Binding-site contacts:
Ligand atom C21 contacts residue MET40 of chain 1.B at 3.5 Å (hydrophobic).
Ligand atom F15 contacts residue PHE288 of chain 1.B at 3.7 Å.
Ligand atom C03 contacts residue HEM1 of chain 1.H at 3.2 Å.
Ligand atom C12 contacts residue HEM1 of chain 1.H at 3.9 Å.
Ligand atom C02 contacts residue PRO269 of chain 1.B at 3.7 Å (hydrophobic).
Ligand atom C08 contacts residue GLU296 of chain 1.B at 3.3 Å.
Ligand atom C22 contacts residue TYR410 of chain 1.B at 3.2 Å (hydrophobic).
Ligand atom C14 contacts residue VAL271 of chain 1.B at 3.7 Å (hydrophobic).
Ligand atom N02 contacts residue GLU296 of chain 1.B at 2.7 Å (salt-bridge).
Ligand atom C02 contacts residue HEM1 of chain 1.H at 3.5 Å.
Ligand atom C09 contacts residue HEM1 of chain 1.H at 3.5 Å.
Ligand atom C16 contacts residue HEM1 of chain 1.H at 3.8 Å.
Ligand atom C03 contacts residue PRO269 of chain 1.B at 3.8 Å (hydrophobic).
Ligand atom F12 contacts residue GLN182 of chain 1.B at 3.8 Å.
Ligand atom N02 contacts residue HEM1 of chain 1.H at 3.1 Å.
Ligand atom C14 contacts residue HEM1 of chain 1.H at 3.7 Å.
Ligand atom C09 contacts residue GLU296 of chain 1.B at 3.5 Å.
Ligand atom N01 contacts residue GLU296 of chain 1.B at 2.7 Å (salt-bridge).
Ligand atom C05 contacts residue VAL271 of chain 1.B at 3.6 Å (hydrophobic).
Ligand atom C07 contacts residue HEM1 of chain 1.H at 3.4 Å.
Ligand atom C02 contacts residue GLU296 of chain 1.B at 3.4 Å.
Ligand atom C06 contacts residue GLU296 of chain 1.B at 3.4 Å.
Ligand atom F15 contacts residue MET274 of chain 1.B at 3.3 Å.
Ligand atom N20 contacts residue TYR410 of chain 1.B at 3.7 Å.
Ligand atom F12 contacts residue HEM1 of chain 1.H at 3.5 Å.
Ligand atom N01 contacts residue PRO269 of chain 1.B at 3.7 Å.
Ligand atom C11 contacts residue VAL271 of chain 1.B at 3.6 Å (hydrophobic).
Ligand atom N02 contacts residue TRP291 of chain 1.B at 2.6 Å (h-bond).
Ligand atom F15 contacts residue HEM1 of chain 1.H at 3.0 Å.
Ligand atom C16 contacts residue VAL271 of chain 1.B at 3.3 Å (hydrophobic).
Ligand atom C19 contacts residue TYR410 of chain 1.B at 3.5 Å (hydrophobic).
Ligand atom C15 contacts residue HEM1 of chain 1.H at 3.3 Å.
Ligand atom C04 contacts residue HEM1 of chain 1.H at 3.9 Å.
Ligand atom C07 contacts residue PHE288 of chain 1.B at 3.6 Å (hydrophobic).
Ligand atom C22 contacts residue MET40 of chain 1.B at 3.5 Å (hydrophobic).
Ligand atom C15 contacts residue VAL271 of chain 1.B at 3.3 Å (hydrophobic).
Ligand atom F15 contacts residue VAL271 of chain 1.B at 3.8 Å.
Ligand atom C11 contacts residue HEM1 of chain 1.H at 3.8 Å.
Ligand atom C02 contacts residue TRP291 of chain 1.B at 3.7 Å (hydrophobic).
Ligand atom N02 contacts residue TYR292 of chain 1.B at 3.8 Å.

Sequence of chain 1.B:
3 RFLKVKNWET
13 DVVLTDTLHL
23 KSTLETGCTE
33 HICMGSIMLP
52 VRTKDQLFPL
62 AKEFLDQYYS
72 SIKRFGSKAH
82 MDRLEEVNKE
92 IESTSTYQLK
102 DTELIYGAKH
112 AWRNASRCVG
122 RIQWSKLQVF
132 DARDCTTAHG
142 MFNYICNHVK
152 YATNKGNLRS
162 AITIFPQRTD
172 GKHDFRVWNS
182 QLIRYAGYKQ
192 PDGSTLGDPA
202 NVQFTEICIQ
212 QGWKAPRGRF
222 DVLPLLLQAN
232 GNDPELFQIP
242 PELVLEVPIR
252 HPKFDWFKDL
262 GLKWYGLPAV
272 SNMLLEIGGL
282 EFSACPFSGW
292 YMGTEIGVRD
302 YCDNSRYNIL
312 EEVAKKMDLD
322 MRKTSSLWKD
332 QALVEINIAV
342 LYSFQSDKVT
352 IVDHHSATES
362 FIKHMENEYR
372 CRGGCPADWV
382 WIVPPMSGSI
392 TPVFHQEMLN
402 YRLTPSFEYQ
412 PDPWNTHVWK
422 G

This small molecule binds to this protein.
Small molecule (SMILES): Cc1cc(N)nc(CCc2cc(F)cc(CCCN(C)C)c2F)c1